Sequence of chain 1.A:
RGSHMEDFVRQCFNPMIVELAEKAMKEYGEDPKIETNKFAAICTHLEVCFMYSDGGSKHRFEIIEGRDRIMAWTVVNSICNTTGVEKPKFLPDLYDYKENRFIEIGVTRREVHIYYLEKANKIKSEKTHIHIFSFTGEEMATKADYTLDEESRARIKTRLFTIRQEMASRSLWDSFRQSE

Binding-site contacts:
Ligand atom C31 contacts residue PHE66 of chain 1.A at 3.5 Å (hydrophobic).
Ligand atom C29 contacts residue ILE79 of chain 1.A at 3.9 Å (hydrophobic).
Ligand atom C22 contacts residue LEU36 of chain 1.A at 4.0 Å (hydrophobic).
Ligand atom O06 contacts residue ASP70 of chain 1.A at 4.1 Å.
Ligand atom N05 contacts residue PHE66 of chain 1.A at 4.1 Å.
Ligand atom C06 contacts residue MET32 of chain 1.A at 4.0 Å (hydrophobic).
Ligand atom C02 contacts residue MET32 of chain 1.A at 3.6 Å (hydrophobic).
Ligand atom O02 contacts residue ILE79 of chain 1.A at 4.4 Å.
Ligand atom C38 contacts residue ASN30 of chain 1.A at 4.0 Å.
Ligand atom C25 contacts residue GLU81 of chain 1.A at 4.1 Å.
Ligand atom C22 contacts residue PHE66 of chain 1.A at 3.7 Å (hydrophobic).
Ligand atom C24 contacts residue ILE79 of chain 1.A at 3.7 Å (hydrophobic).
Ligand atom C24 contacts residue PHE66 of chain 1.A at 4.3 Å (hydrophobic).
Ligand atom O04 contacts residue PHE66 of chain 1.A at 4.0 Å.
Ligand atom C01 contacts residue MET32 of chain 1.A at 4.2 Å (hydrophobic).
Ligand atom C04 contacts residue PHE66 of chain 1.A at 4.2 Å (hydrophobic).
Ligand atom C23 contacts residue ILE79 of chain 1.A at 4.3 Å (hydrophobic).
Ligand atom C25 contacts residue ILE79 of chain 1.A at 4.2 Å (hydrophobic).
Ligand atom O03 contacts residue ILE79 of chain 1.A at 3.1 Å.
Ligand atom C04 contacts residue MET32 of chain 1.A at 4.2 Å (hydrophobic).
Ligand atom O03 contacts residue SER69 of chain 1.A at 3.9 Å.
Ligand atom C33 contacts residue PHE66 of chain 1.A at 3.8 Å (hydrophobic).
Ligand atom C41 contacts residue ASN30 of chain 1.A at 4.1 Å.
Ligand atom C32 contacts residue MET67 of chain 1.A at 4.5 Å (hydrophobic).
Ligand atom C30 contacts residue PHE66 of chain 1.A at 3.8 Å (hydrophobic).
Ligand atom C32 contacts residue PHE66 of chain 1.A at 4.0 Å (hydrophobic).
Ligand atom C36 contacts residue ASP70 of chain 1.A at 4.4 Å.
Ligand atom C25 contacts residue PHE66 of chain 1.A at 4.1 Å (hydrophobic).

This protein binds this small molecule.
Small molecule (SMILES): C[C@H](C[C@@H](C[C@H](C[C@@H](C[C@@H](CCN1CCCC1=O)N1CCCC1=O)N1CCCC1=O)N1CCCC1=O)N1CCCC1=O)N1CCCC1=O